Sequence of chain 2.A:
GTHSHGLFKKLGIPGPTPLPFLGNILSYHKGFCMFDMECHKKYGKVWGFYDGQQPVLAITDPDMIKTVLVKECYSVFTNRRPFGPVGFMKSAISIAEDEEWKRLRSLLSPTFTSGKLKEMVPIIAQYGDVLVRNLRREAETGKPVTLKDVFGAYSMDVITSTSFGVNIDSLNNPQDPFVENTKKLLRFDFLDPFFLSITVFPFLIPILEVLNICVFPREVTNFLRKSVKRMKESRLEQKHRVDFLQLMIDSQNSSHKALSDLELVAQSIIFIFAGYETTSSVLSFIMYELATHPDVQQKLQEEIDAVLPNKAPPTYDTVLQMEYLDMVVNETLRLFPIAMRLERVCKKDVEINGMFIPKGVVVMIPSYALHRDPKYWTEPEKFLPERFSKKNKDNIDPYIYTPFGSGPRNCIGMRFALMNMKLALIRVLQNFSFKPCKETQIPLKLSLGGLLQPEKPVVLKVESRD

Binding-site contacts:
Ligand atom C13 contacts residue ALA285 of chain 2.A at 3.8 Å (hydrophobic).
Ligand atom C15 contacts residue ALA285 of chain 2.A at 3.5 Å (hydrophobic).
Ligand atom N1 contacts residue ARG85 of chain 2.A at 4.1 Å.
Ligand atom C12 contacts residue ALA285 of chain 2.A at 3.9 Å (hydrophobic).
Ligand atom C17 contacts residue ARG192 of chain 2.A at 3.9 Å.
Ligand atom N14 contacts residue ALA285 of chain 2.A at 3.7 Å.
Ligand atom C3 contacts residue HEM1 of chain 2.B at 4.3 Å.
Ligand atom C6 contacts residue HEM1 of chain 2.B at 3.9 Å.
Ligand atom C9 contacts residue ALA285 of chain 2.A at 4.3 Å (hydrophobic).
Ligand atom C9 contacts residue PHE284 of chain 2.A at 4.5 Å (hydrophobic).
Ligand atom N1 contacts residue HEM1 of chain 2.B at 3.6 Å.
Ligand atom C11 contacts residue PHE284 of chain 2.A at 3.6 Å (hydrophobic).
Ligand atom N1 contacts residue ARG352 of chain 2.A at 4.5 Å.
Ligand atom C6 contacts residue ARG352 of chain 2.A at 4.0 Å.
Ligand atom C11 contacts residue ARG192 of chain 2.A at 4.3 Å.
Ligand atom C4 contacts residue ARG192 of chain 2.A at 4.5 Å.
Ligand atom N14 contacts residue HEM1 of chain 2.B at 2.3 Å.
Ligand atom C17 contacts residue ALA285 of chain 2.A at 3.7 Å (hydrophobic).
Ligand atom C15 contacts residue HEM1 of chain 2.B at 3.1 Å.
Ligand atom C13 contacts residue HEM1 of chain 2.B at 3.0 Å.
Ligand atom C16 contacts residue HEM1 of chain 2.B at 4.5 Å.
Ligand atom O8 contacts residue HEM1 of chain 2.B at 3.9 Å.
Ligand atom C7 contacts residue HEM1 of chain 2.B at 4.4 Å.
Ligand atom C2 contacts residue HEM1 of chain 2.B at 3.9 Å.
Ligand atom C7 contacts residue SER99 of chain 2.A at 4.4 Å.
Ligand atom C12 contacts residue HEM1 of chain 2.B at 4.4 Å.
Ligand atom O8 contacts residue ARG85 of chain 2.A at 3.8 Å.
Ligand atom C4 contacts residue HEM1 of chain 2.B at 4.2 Å.
Ligand atom C5 contacts residue HEM1 of chain 2.B at 4.0 Å.
Ligand atom C16 contacts residue ALA285 of chain 2.A at 3.3 Å (hydrophobic).
Ligand atom C6 contacts residue ALA350 of chain 2.A at 3.5 Å (hydrophobic).
Ligand atom C16 contacts residue THR289 of chain 2.A at 3.3 Å.
Ligand atom C16 contacts residue ARG192 of chain 2.A at 4.1 Å.
Ligand atom C17 contacts residue THR289 of chain 2.A at 4.4 Å.
Ligand atom C9 contacts residue SER99 of chain 2.A at 3.6 Å.
Ligand atom C5 contacts residue ALA350 of chain 2.A at 3.5 Å (hydrophobic).
Ligand atom O8 contacts residue SER99 of chain 2.A at 3.4 Å.
Ligand atom C15 contacts residue THR289 of chain 2.A at 3.9 Å.
Ligand atom C9 contacts residue ILE281 of chain 2.A at 4.3 Å (hydrophobic).
Ligand atom C2 contacts residue ARG85 of chain 2.A at 3.7 Å.

The small molecule below binds the protein below.
Small molecule (SMILES): CC(C)(C(=O)c1cccnc1)c1cccnc1